Sequence of chain 1.G:
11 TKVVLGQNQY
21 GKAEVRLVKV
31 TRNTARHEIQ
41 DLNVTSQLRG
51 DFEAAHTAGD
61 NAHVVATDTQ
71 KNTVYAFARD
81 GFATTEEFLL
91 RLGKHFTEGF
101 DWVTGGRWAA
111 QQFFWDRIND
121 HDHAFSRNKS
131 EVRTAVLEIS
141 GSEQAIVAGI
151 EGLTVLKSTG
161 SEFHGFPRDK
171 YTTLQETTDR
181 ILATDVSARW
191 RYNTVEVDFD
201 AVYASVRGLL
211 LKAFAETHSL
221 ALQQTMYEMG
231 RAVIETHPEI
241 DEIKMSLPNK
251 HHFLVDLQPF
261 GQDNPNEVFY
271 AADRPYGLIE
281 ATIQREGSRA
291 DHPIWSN

Binding-site contacts:
Ligand atom N7 contacts residue PHE163 of chain 1.F at 3.8 Å.
Ligand atom O11 contacts residue ASN249 of chain 1.F at 3.9 Å.
Ligand atom C8 contacts residue ASP68 of chain 1.G at 3.9 Å.
Ligand atom N7 contacts residue ALA66 of chain 1.G at 3.6 Å.
Ligand atom C8 contacts residue PHE163 of chain 1.F at 3.7 Å (hydrophobic).
Ligand atom O24 contacts residue THR67 of chain 1.G at 2.9 Å (h-bond).
Ligand atom O11 contacts residue GLN223 of chain 1.F at 3.7 Å.
Ligand atom O24 contacts residue ALA66 of chain 1.G at 3.8 Å.
Ligand atom C4 contacts residue PHE163 of chain 1.F at 3.5 Å (hydrophobic).
Ligand atom O13 contacts residue TYR20 of chain 1.G at 3.4 Å.
Ligand atom C6 contacts residue THR67 of chain 1.G at 3.9 Å.
Ligand atom C5 contacts residue THR67 of chain 1.G at 3.7 Å.
Ligand atom C6 contacts residue PHE163 of chain 1.F at 3.6 Å (hydrophobic).
Ligand atom N9 contacts residue PHE163 of chain 1.F at 3.6 Å.
Ligand atom O13 contacts residue GLN223 of chain 1.F at 3.0 Å (h-bond).
Ligand atom O11 contacts residue PHE163 of chain 1.F at 3.8 Å.
Ligand atom O11 contacts residue ALA221 of chain 1.F at 3.4 Å.
Ligand atom C2 contacts residue PHE163 of chain 1.F at 3.6 Å (hydrophobic).
Ligand atom O13 contacts residue VAL64 of chain 1.G at 3.3 Å.
Ligand atom N1 contacts residue PHE163 of chain 1.F at 3.6 Å.
Ligand atom C5 contacts residue PHE163 of chain 1.F at 3.5 Å (hydrophobic).
Ligand atom O11 contacts residue LEU222 of chain 1.F at 2.7 Å (h-bond).
Ligand atom C2 contacts residue ASN249 of chain 1.F at 3.8 Å.
Ligand atom O24 contacts residue LEU174 of chain 1.F at 3.5 Å.
Ligand atom C8 contacts residue THR67 of chain 1.G at 2.9 Å.
Ligand atom N3 contacts residue ASN249 of chain 1.F at 3.5 Å (h-bond).
Ligand atom O11 contacts residue ARG180 of chain 1.F at 2.8 Å (salt-bridge).
Ligand atom C2 contacts residue LEU222 of chain 1.F at 3.7 Å (hydrophobic).
Ligand atom N9 contacts residue THR67 of chain 1.G at 3.8 Å.
Ligand atom C6 contacts residue GLN223 of chain 1.F at 3.8 Å.
Ligand atom C4 contacts residue ARG180 of chain 1.F at 3.7 Å.
Ligand atom C2 contacts residue GLN223 of chain 1.F at 3.8 Å.
Ligand atom N1 contacts residue GLN223 of chain 1.F at 3.0 Å (h-bond).
Ligand atom N3 contacts residue ARG180 of chain 1.F at 3.0 Å (salt-bridge).
Ligand atom O24 contacts residue ASP68 of chain 1.G at 3.0 Å (salt-bridge).
Ligand atom N9 contacts residue ARG180 of chain 1.F at 3.6 Å (salt-bridge).
Ligand atom O13 contacts residue THR67 of chain 1.G at 3.6 Å.
Ligand atom N3 contacts residue PHE163 of chain 1.F at 3.7 Å.
Ligand atom N7 contacts residue THR67 of chain 1.G at 2.7 Å (h-bond).
Ligand atom C2 contacts residue ARG180 of chain 1.F at 3.4 Å.

The protein below binds the small molecule below.
Small molecule (SMILES): O=c1[nH]c(=O)c2[nH]c(=O)[nH]c2[nH]1

Sequence of chain 1.F:
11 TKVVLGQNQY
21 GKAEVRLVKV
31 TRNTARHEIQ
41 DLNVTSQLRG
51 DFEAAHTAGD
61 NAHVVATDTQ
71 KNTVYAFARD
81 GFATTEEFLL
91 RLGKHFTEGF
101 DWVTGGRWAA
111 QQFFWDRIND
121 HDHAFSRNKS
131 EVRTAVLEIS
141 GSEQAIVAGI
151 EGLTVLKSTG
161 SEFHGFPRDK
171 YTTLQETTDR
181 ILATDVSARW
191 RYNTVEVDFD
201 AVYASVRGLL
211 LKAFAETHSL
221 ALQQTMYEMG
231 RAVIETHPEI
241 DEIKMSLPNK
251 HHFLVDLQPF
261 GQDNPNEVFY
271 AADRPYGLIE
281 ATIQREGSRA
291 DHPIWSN